The protein below binds the small molecule below.
Small molecule (SMILES): CC(C)C[C@H](NC(=O)[C@@H](N)CO)C(=O)N[C@@H](CCC(=O)O)C(=O)N[C@H](C(=O)N[C@H](C(=O)N[C@@H](CCC(=O)O)C(=O)N[C@@H](C)C(=O)N[C@H](C=O)CC(=O)O)[C@@H](C)OP(=O)(O)O)C(C)C

Sequence of chain 1.A:
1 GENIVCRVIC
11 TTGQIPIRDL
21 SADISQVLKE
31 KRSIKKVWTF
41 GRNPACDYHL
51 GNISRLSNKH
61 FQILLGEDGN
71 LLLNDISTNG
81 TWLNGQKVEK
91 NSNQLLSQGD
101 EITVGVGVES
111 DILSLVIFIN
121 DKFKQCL

Binding-site contacts:
Ligand atom P contacts residue SER57 of chain 1.A at 3.6 Å.
Ligand atom O1P contacts residue SER57 of chain 1.A at 2.6 Å (h-bond).
Ligand atom O contacts residue ASN58 of chain 1.A at 3.3 Å (h-bond).
Ligand atom CA contacts residue ASN58 of chain 1.A at 3.3 Å.
Ligand atom CG2 contacts residue LEU56 of chain 1.A at 3.7 Å (hydrophobic).
Ligand atom O1P contacts residue THR78 of chain 1.A at 2.7 Å (h-bond).
Ligand atom CA contacts residue ARG42 of chain 1.A at 3.4 Å.
Ligand atom CD2 contacts residue ASN58 of chain 1.A at 3.4 Å.
Ligand atom N contacts residue SER54 of chain 1.A at 3.1 Å (h-bond).
Ligand atom CB contacts residue SER54 of chain 1.A at 3.8 Å.
Ligand atom O contacts residue ARG42 of chain 1.A at 2.9 Å (salt-bridge).
Ligand atom O contacts residue ARG42 of chain 1.A at 2.9 Å (salt-bridge).
Ligand atom O contacts residue ASN58 of chain 1.A at 3.5 Å (h-bond).
Ligand atom CA contacts residue ASN79 of chain 1.A at 3.7 Å.
Ligand atom CD2 contacts residue ASN43 of chain 1.A at 3.4 Å.
Ligand atom OD1 contacts residue ARG55 of chain 1.A at 2.9 Å (salt-bridge).
Ligand atom N contacts residue ARG42 of chain 1.A at 3.6 Å (salt-bridge).
Ligand atom CG2 contacts residue ARG55 of chain 1.A at 3.6 Å.
Ligand atom CA contacts residue ASN79 of chain 1.A at 3.7 Å.
Ligand atom O3P contacts residue ASN58 of chain 1.A at 2.8 Å (h-bond).
Ligand atom OE1 contacts residue SER54 of chain 1.A at 3.0 Å (h-bond).
Ligand atom N contacts residue ASN79 of chain 1.A at 2.9 Å (h-bond).
Ligand atom CG contacts residue ARG55 of chain 1.A at 3.7 Å.
Ligand atom O contacts residue ASN79 of chain 1.A at 2.8 Å (h-bond).
Ligand atom CB contacts residue ASN79 of chain 1.A at 3.4 Å.
Ligand atom CG contacts residue ASN79 of chain 1.A at 3.4 Å.
Ligand atom N contacts residue ASN52 of chain 1.A at 3.0 Å (h-bond).
Ligand atom CB contacts residue ARG42 of chain 1.A at 3.7 Å.
Ligand atom C contacts residue ASN58 of chain 1.A at 3.7 Å.
Ligand atom OG contacts residue ASN52 of chain 1.A at 3.5 Å (h-bond).
Ligand atom CG2 contacts residue SER54 of chain 1.A at 3.5 Å.
Ligand atom OG1 contacts residue ARG42 of chain 1.A at 3.1 Å (salt-bridge).
Ligand atom CA contacts residue SER54 of chain 1.A at 3.6 Å.
Ligand atom C contacts residue ARG42 of chain 1.A at 3.7 Å.
Ligand atom OG1 contacts residue SER57 of chain 1.A at 3.5 Å.
Ligand atom OD2 contacts residue ARG55 of chain 1.A at 2.9 Å (salt-bridge).
Ligand atom N contacts residue ARG42 of chain 1.A at 3.5 Å (salt-bridge).
Ligand atom OD2 contacts residue ASN79 of chain 1.A at 3.5 Å.
Ligand atom C contacts residue ASN79 of chain 1.A at 3.8 Å.
Ligand atom O3P contacts residue SER57 of chain 1.A at 3.5 Å.